Binding-site contacts:
Ligand atom N5 contacts residue ASN219 of chain 60.A at 4.1 Å.
Ligand atom C14 contacts residue TYR197 of chain 60.A at 4.1 Å (hydrophobic).
Ligand atom C1 contacts residue ASN198 of chain 60.A at 4.0 Å.
Ligand atom C20 contacts residue VAL188 of chain 60.A at 3.7 Å (hydrophobic).
Ligand atom C10 contacts residue TYR128 of chain 60.A at 3.6 Å (hydrophobic).
Ligand atom C21 contacts residue ILE104 of chain 60.A at 3.5 Å (hydrophobic).
Ligand atom N4 contacts residue ASN219 of chain 60.A at 4.0 Å.
Ligand atom C11 contacts residue TYR128 of chain 60.A at 3.4 Å (hydrophobic).
Ligand atom C7 contacts residue PHE124 of chain 60.A at 3.8 Å (hydrophobic).
Ligand atom C20 contacts residue VAL191 of chain 60.A at 3.5 Å (hydrophobic).
Ligand atom C10 contacts residue ILE104 of chain 60.A at 3.9 Å (hydrophobic).
Ligand atom C19 contacts residue TYR152 of chain 60.A at 3.9 Å (hydrophobic).
Ligand atom C8 contacts residue PHE124 of chain 60.A at 3.6 Å (hydrophobic).
Ligand atom C8 contacts residue TYR197 of chain 60.A at 3.4 Å (hydrophobic).
Ligand atom C13 contacts residue SER126 of chain 60.A at 3.7 Å.
Ligand atom N12 contacts residue TYR128 of chain 60.A at 2.5 Å (h-bond).
Ligand atom C11 contacts residue ILE104 of chain 60.A at 3.5 Å (hydrophobic).
Ligand atom C13 contacts residue TYR197 of chain 60.A at 4.0 Å (hydrophobic).
Ligand atom N5 contacts residue DMS1 of chain 60.F at 3.9 Å.
Ligand atom C19 contacts residue VAL191 of chain 60.A at 4.0 Å (hydrophobic).
Ligand atom N4 contacts residue DMS1 of chain 60.F at 3.6 Å (h-bond).
Ligand atom C19 contacts residue VAL188 of chain 60.A at 3.5 Å (hydrophobic).
Ligand atom N9 contacts residue TYR128 of chain 60.A at 4.1 Å.
Ligand atom C16 contacts residue ILE104 of chain 60.A at 3.7 Å (hydrophobic).
Ligand atom C16 contacts residue TYR128 of chain 60.A at 2.9 Å (hydrophobic).
Ligand atom C18 contacts residue TYR152 of chain 60.A at 3.8 Å (hydrophobic).
Ligand atom C11 contacts residue MET221 of chain 60.A at 4.0 Å (hydrophobic).
Ligand atom C1 contacts residue DMS1 of chain 60.F at 4.1 Å.
Ligand atom C14 contacts residue SER126 of chain 60.A at 3.6 Å.
Ligand atom C7 contacts residue LEU106 of chain 60.A at 4.1 Å (hydrophobic).
Ligand atom C10 contacts residue LEU106 of chain 60.A at 4.0 Å (hydrophobic).
Ligand atom C17 contacts residue TYR128 of chain 60.A at 3.8 Å (hydrophobic).
Ligand atom C10 contacts residue MET221 of chain 60.A at 4.0 Å (hydrophobic).
Ligand atom C21 contacts residue MET224 of chain 60.A at 4.0 Å (hydrophobic).
Ligand atom C13 contacts residue TYR128 of chain 60.A at 3.0 Å (hydrophobic).
Ligand atom C7 contacts residue TYR197 of chain 60.A at 3.5 Å (hydrophobic).
Ligand atom C14 contacts residue TYR128 of chain 60.A at 3.3 Å (hydrophobic).
Ligand atom C17 contacts residue ILE104 of chain 60.A at 3.8 Å (hydrophobic).
Ligand atom C18 contacts residue VAL188 of chain 60.A at 3.9 Å (hydrophobic).
Ligand atom C15 contacts residue TYR128 of chain 60.A at 3.0 Å (hydrophobic).

This small molecule binds to this protein.
Small molecule (SMILES): COc1ccc(N2CCN(c3cccc(C)c3)CC2)nn1

Sequence of chain 60.A:
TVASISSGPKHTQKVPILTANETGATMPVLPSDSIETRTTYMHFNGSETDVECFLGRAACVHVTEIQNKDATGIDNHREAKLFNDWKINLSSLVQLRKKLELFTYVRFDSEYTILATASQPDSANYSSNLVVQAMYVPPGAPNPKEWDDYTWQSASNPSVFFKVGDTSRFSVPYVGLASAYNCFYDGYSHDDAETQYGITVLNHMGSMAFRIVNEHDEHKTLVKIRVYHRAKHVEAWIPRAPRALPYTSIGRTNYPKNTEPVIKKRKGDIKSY